Binding-site contacts:
Ligand atom CG1 contacts residue THR142 of chain 2.B at 3.2 Å.
Ligand atom OD1 contacts residue GLU190 of chain 2.B at 3.7 Å.
Ligand atom CG1 contacts residue GLU190 of chain 2.B at 4.0 Å.
Ligand atom OD2 contacts residue GLY140 of chain 2.B at 3.2 Å.
Ligand atom OXT contacts residue GLY140 of chain 2.B at 3.7 Å.
Ligand atom CG2 contacts residue TYR61 of chain 2.B at 3.3 Å (hydrophobic).
Ligand atom CB1 contacts residue GLU190 of chain 2.B at 3.5 Å.
Ligand atom CD2 contacts residue TYR61 of chain 2.B at 3.2 Å (hydrophobic).
Ligand atom O contacts residue THR90 of chain 2.B at 2.9 Å (h-bond).
Ligand atom CA contacts residue PRO88 of chain 2.B at 4.1 Å (hydrophobic).
Ligand atom C contacts residue ARG95 of chain 2.B at 3.3 Å.
Ligand atom CB contacts residue GLU190 of chain 2.B at 4.1 Å.
Ligand atom CA contacts residue THR90 of chain 2.B at 3.2 Å.
Ligand atom OD1 contacts residue THR142 of chain 2.B at 2.6 Å (h-bond).
Ligand atom O contacts residue LEU89 of chain 2.B at 3.7 Å.
Ligand atom OXT contacts residue SER141 of chain 2.B at 2.9 Å (h-bond).
Ligand atom O contacts residue PRO88 of chain 2.B at 3.4 Å (h-bond).
Ligand atom OXT contacts residue ARG95 of chain 2.B at 2.7 Å (salt-bridge).
Ligand atom N contacts residue TYR216 of chain 2.B at 3.9 Å.
Ligand atom N contacts residue THR90 of chain 2.B at 3.1 Å (h-bond).
Ligand atom CD contacts residue GLU190 of chain 2.B at 3.5 Å.
Ligand atom O contacts residue TYR61 of chain 2.B at 3.7 Å.
Ligand atom CD2 contacts residue SER173 of chain 2.B at 3.8 Å.
Ligand atom C contacts residue THR90 of chain 2.B at 3.4 Å.
Ligand atom CD1 contacts residue VAL137 of chain 2.B at 3.7 Å (hydrophobic).
Ligand atom OD2 contacts residue THR142 of chain 2.B at 3.0 Å (h-bond).
Ligand atom N contacts residue PRO88 of chain 2.B at 2.9 Å (h-bond).
Ligand atom CA contacts residue GLU190 of chain 2.B at 3.5 Å.
Ligand atom CG2 contacts residue GLU13 of chain 2.B at 4.2 Å.
Ligand atom CG contacts residue TYR61 of chain 2.B at 3.5 Å (hydrophobic).
Ligand atom CD2 contacts residue GLU13 of chain 2.B at 3.3 Å.
Ligand atom O contacts residue ARG95 of chain 2.B at 2.9 Å (salt-bridge).
Ligand atom CA contacts residue SER141 of chain 2.B at 3.4 Å.
Ligand atom N contacts residue GLU190 of chain 2.B at 2.8 Å (salt-bridge).
Ligand atom C contacts residue SER141 of chain 2.B at 3.4 Å.
Ligand atom CG1 contacts residue SER141 of chain 2.B at 4.2 Å.
Ligand atom CD contacts residue TYR61 of chain 2.B at 3.6 Å (hydrophobic).
Ligand atom CD1 contacts residue TYR61 of chain 2.B at 3.5 Å (hydrophobic).
Ligand atom CD contacts residue PRO88 of chain 2.B at 3.1 Å (hydrophobic).
Ligand atom OD2 contacts residue SER141 of chain 2.B at 3.0 Å (h-bond).

The small molecule below binds the protein below.
Small molecule (SMILES): C=C(C)[C@H]1CN[C@H](C(=O)O)[C@H]1CC(=O)O

Sequence of chain 2.B:
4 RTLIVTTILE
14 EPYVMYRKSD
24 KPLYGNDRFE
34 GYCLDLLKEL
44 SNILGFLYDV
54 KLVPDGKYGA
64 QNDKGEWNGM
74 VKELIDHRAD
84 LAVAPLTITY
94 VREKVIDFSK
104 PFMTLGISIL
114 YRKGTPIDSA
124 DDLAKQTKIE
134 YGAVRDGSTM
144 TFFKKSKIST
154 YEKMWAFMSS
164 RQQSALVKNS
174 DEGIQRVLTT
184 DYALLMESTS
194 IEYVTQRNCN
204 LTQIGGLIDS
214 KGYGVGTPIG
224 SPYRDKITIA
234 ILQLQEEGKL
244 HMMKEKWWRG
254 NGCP